Binding-site contacts:
Ligand atom O6B contacts residue LEU62 of chain 56.H at 4.0 Å.
Ligand atom O6A contacts residue LEU62 of chain 56.H at 3.4 Å.
Ligand atom OAF contacts residue ARG157 of chain 56.H at 2.8 Å (salt-bridge).
Ligand atom C3 contacts residue LYS156 of chain 56.H at 4.0 Å.
Ligand atom O6A contacts residue HIS155 of chain 56.H at 3.8 Å.
Ligand atom C5 contacts residue LEU62 of chain 56.H at 3.8 Å (hydrophobic).
Ligand atom C2 contacts residue ALA158 of chain 56.H at 3.7 Å (hydrophobic).
Ligand atom O3 contacts residue LYS156 of chain 56.H at 3.0 Å.
Ligand atom OAH contacts residue LEU2 of chain 56.H at 2.8 Å (h-bond).
Ligand atom O3 contacts residue ARG157 of chain 56.H at 3.3 Å (salt-bridge).
Ligand atom O6B contacts residue LYS156 of chain 56.H at 3.3 Å.
Ligand atom C3 contacts residue ALA158 of chain 56.H at 4.0 Å (hydrophobic).
Ligand atom C3 contacts residue ARG157 of chain 56.H at 3.7 Å.
Ligand atom C6 contacts residue LEU62 of chain 56.H at 3.5 Å (hydrophobic).
Ligand atom OAH contacts residue ARG157 of chain 56.H at 3.1 Å (salt-bridge).
Ligand atom O6B contacts residue ARG157 of chain 56.H at 3.3 Å (salt-bridge).
Ligand atom OAH contacts residue THR4 of chain 56.H at 3.7 Å.
Ligand atom OAF contacts residue ALA158 of chain 56.H at 3.3 Å.
Ligand atom C4 contacts residue LYS156 of chain 56.H at 4.0 Å.
Ligand atom O6B contacts residue HIS94 of chain 56.H at 4.0 Å.
Ligand atom O5B contacts residue LYS156 of chain 56.H at 3.3 Å.
Ligand atom O5 contacts residue LYS156 of chain 56.H at 3.4 Å.
Ligand atom C6 contacts residue HIS94 of chain 56.H at 3.9 Å.
Ligand atom O6A contacts residue SER93 of chain 56.H at 3.2 Å.
Ligand atom SAG contacts residue THR4 of chain 56.H at 3.9 Å.
Ligand atom C6 contacts residue HIS155 of chain 56.H at 3.4 Å.
Ligand atom OBI contacts residue LYS156 of chain 56.H at 4.0 Å.
Ligand atom SAG contacts residue ARG157 of chain 56.H at 3.6 Å (salt-bridge).
Ligand atom O5 contacts residue ARG157 of chain 56.H at 3.8 Å.
Ligand atom O6B contacts residue HIS155 of chain 56.H at 3.3 Å (h-bond).
Ligand atom OAF contacts residue THR4 of chain 56.H at 2.9 Å (h-bond).
Ligand atom O4 contacts residue LYS156 of chain 56.H at 3.5 Å.
Ligand atom C5 contacts residue HIS155 of chain 56.H at 4.0 Å.
Ligand atom O6A contacts residue HIS94 of chain 56.H at 3.2 Å (h-bond).
Ligand atom O5 contacts residue HIS155 of chain 56.H at 3.6 Å.
Ligand atom O3 contacts residue ALA158 of chain 56.H at 3.0 Å (h-bond).
Ligand atom O4 contacts residue SER93 of chain 56.H at 3.0 Å (h-bond).
Ligand atom OAH contacts residue ASP3 of chain 56.H at 4.0 Å.
Ligand atom C6 contacts residue SER93 of chain 56.H at 4.0 Å.
Ligand atom O4 contacts residue HIS155 of chain 56.H at 3.5 Å (h-bond).

This small molecule binds to this protein.
Small molecule (SMILES): O=C(O)[C@@H]1O[C@H](O[C@H]2[C@@H](OS(=O)(=O)O)O[C@@H](O)[C@H](NS(=O)(=O)O)[C@H]2O)[C@@H](OS(=O)(=O)O)[C@H](O)[C@@H]1O

Sequence of chain 56.H:
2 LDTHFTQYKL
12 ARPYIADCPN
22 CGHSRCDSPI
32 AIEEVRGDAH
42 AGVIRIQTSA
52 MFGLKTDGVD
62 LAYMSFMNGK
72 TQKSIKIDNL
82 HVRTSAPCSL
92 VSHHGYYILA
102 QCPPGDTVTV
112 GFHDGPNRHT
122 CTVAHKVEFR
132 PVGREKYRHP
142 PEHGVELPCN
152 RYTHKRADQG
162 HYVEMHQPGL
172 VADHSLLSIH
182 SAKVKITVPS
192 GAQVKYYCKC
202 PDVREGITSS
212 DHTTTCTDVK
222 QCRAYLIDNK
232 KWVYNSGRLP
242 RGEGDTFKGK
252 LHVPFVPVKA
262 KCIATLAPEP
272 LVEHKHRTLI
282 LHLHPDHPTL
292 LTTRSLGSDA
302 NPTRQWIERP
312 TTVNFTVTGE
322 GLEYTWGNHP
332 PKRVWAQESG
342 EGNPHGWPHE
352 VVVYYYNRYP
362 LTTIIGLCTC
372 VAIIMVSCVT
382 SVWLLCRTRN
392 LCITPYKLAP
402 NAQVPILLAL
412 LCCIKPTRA